The protein below binds the small molecule below.
Small molecule (SMILES): C=C1C=Cc2csc(SC)c2C1=O

Sequence of chain 1.A:
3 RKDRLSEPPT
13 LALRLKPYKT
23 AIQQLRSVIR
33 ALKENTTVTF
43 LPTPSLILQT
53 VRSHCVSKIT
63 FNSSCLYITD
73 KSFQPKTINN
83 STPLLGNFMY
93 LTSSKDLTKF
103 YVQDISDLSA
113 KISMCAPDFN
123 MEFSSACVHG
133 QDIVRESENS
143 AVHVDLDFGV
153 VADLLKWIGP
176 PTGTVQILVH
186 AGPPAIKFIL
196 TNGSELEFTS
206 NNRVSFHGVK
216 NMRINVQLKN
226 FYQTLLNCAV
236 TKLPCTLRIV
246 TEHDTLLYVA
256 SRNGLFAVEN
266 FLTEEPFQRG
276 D

Binding-site contacts:
Ligand atom C10 contacts residue LEU183 of chain 1.A at 4.1 Å (hydrophobic).
Ligand atom C09 contacts residue LYS192 of chain 1.A at 2.4 Å.
Ligand atom C08 contacts residue LYS192 of chain 1.A at 3.0 Å.
Ligand atom C10 contacts residue HIS185 of chain 1.A at 4.2 Å.
Ligand atom C06 contacts residue LYS192 of chain 1.A at 4.0 Å.
Ligand atom C08 contacts residue HIS185 of chain 1.A at 3.8 Å.
Ligand atom C10 contacts residue LYS192 of chain 1.A at 1.4 Å.
Ligand atom O22 contacts residue LYS192 of chain 1.A at 3.7 Å.
Ligand atom C21 contacts residue LYS192 of chain 1.A at 3.2 Å.
Ligand atom C23 contacts residue LYS192 of chain 1.A at 3.9 Å.
Ligand atom C07 contacts residue LYS192 of chain 1.A at 3.3 Å.